Sequence of chain 1.A:
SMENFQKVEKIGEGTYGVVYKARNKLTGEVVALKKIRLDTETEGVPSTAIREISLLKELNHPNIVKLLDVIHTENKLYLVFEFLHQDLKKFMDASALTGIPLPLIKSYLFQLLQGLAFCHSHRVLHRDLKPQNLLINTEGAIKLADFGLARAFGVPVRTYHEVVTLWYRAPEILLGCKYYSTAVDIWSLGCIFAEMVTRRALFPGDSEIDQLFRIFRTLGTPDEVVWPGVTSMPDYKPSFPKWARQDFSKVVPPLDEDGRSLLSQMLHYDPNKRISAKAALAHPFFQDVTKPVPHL

This protein binds this small molecule.
Small molecule (SMILES): c1ccc(Nc2nc(OCC3CCCCC3)c3[nH]cnc3n2)cc1

Binding-site contacts:
Ligand atom N9 contacts residue LEU139 of chain 1.A at 3.8 Å.
Ligand atom C15 contacts residue GLN136 of chain 1.A at 3.2 Å.
Ligand atom C20 contacts residue HIS89 of chain 1.A at 3.7 Å.
Ligand atom C6 contacts residue LEU139 of chain 1.A at 3.5 Å (hydrophobic).
Ligand atom N3 contacts residue LEU139 of chain 1.A at 3.4 Å.
Ligand atom C16 contacts residue GLN136 of chain 1.A at 3.4 Å.
Ligand atom C13 contacts residue GLU17 of chain 1.A at 3.4 Å.
Ligand atom C21 contacts residue GLN90 of chain 1.A at 3.5 Å.
Ligand atom N3 contacts residue ALA36 of chain 1.A at 3.7 Å.
Ligand atom C4 contacts residue ALA36 of chain 1.A at 3.3 Å (hydrophobic).
Ligand atom C4 contacts residue GLU86 of chain 1.A at 3.7 Å.
Ligand atom C18 contacts residue ILE15 of chain 1.A at 3.5 Å (hydrophobic).
Ligand atom N3 contacts residue LEU88 of chain 1.A at 3.0 Å (h-bond).
Ligand atom C20 contacts residue ILE15 of chain 1.A at 3.6 Å (hydrophobic).
Ligand atom C8 contacts residue PHE85 of chain 1.A at 3.5 Å (hydrophobic).
Ligand atom C19 contacts residue HIS89 of chain 1.A at 3.0 Å.
Ligand atom C19 contacts residue ILE15 of chain 1.A at 3.4 Å (hydrophobic).
Ligand atom N9 contacts residue ALA36 of chain 1.A at 3.4 Å.
Ligand atom C18 contacts residue LEU88 of chain 1.A at 3.1 Å (hydrophobic).
Ligand atom C2 contacts residue ILE15 of chain 1.A at 3.7 Å (hydrophobic).
Ligand atom C8 contacts residue VAL69 of chain 1.A at 3.5 Å (hydrophobic).
Ligand atom N1 contacts residue LEU139 of chain 1.A at 3.6 Å.
Ligand atom C8 contacts residue GLU86 of chain 1.A at 3.3 Å.
Ligand atom N2 contacts residue LEU88 of chain 1.A at 2.6 Å (h-bond).
Ligand atom C4 contacts residue LEU139 of chain 1.A at 3.3 Å (hydrophobic).
Ligand atom C18 contacts residue HIS89 of chain 1.A at 3.2 Å.
Ligand atom N1 contacts residue ILE15 of chain 1.A at 3.6 Å.
Ligand atom N2 contacts residue PHE87 of chain 1.A at 3.6 Å.
Ligand atom N9 contacts residue GLU86 of chain 1.A at 2.6 Å (salt-bridge).
Ligand atom C20 contacts residue GLN90 of chain 1.A at 3.5 Å.
Ligand atom C17 contacts residue LEU88 of chain 1.A at 2.9 Å (hydrophobic).
Ligand atom C5 contacts residue LEU139 of chain 1.A at 3.3 Å (hydrophobic).
Ligand atom O6 contacts residue VAL23 of chain 1.A at 3.8 Å.
Ligand atom C21 contacts residue ASP91 of chain 1.A at 3.7 Å.
Ligand atom C13 contacts residue GLY18 of chain 1.A at 3.8 Å.
Ligand atom N2 contacts residue ILE15 of chain 1.A at 3.8 Å.
Ligand atom C2 contacts residue LEU139 of chain 1.A at 3.6 Å (hydrophobic).
Ligand atom C2 contacts residue LEU88 of chain 1.A at 3.7 Å (hydrophobic).
Ligand atom C5 contacts residue ALA36 of chain 1.A at 3.7 Å (hydrophobic).
Ligand atom C8 contacts residue ALA36 of chain 1.A at 3.7 Å (hydrophobic).